Binding-site contacts:
Ligand atom C2 contacts residue ARG54 of chain 1.A at 3.7 Å.
Ligand atom O3 contacts residue ARG54 of chain 1.A at 3.4 Å (salt-bridge).
Ligand atom C3 contacts residue ARG54 of chain 1.A at 4.1 Å.
Ligand atom C5 contacts residue ARG54 of chain 1.A at 3.7 Å.
Ligand atom S contacts residue ARG54 of chain 1.A at 4.1 Å.
Ligand atom C6 contacts residue ARG54 of chain 1.A at 3.5 Å.
Ligand atom O3 contacts residue LYS53 of chain 1.A at 3.5 Å.
Ligand atom C1 contacts residue ARG54 of chain 1.A at 3.6 Å.
Ligand atom O1 contacts residue LYS53 of chain 1.A at 3.1 Å (salt-bridge).
Ligand atom C6 contacts residue LYS53 of chain 1.A at 4.0 Å.
Ligand atom C4 contacts residue ARG54 of chain 1.A at 4.3 Å.
Ligand atom S contacts residue LYS53 of chain 1.A at 4.0 Å.

Sequence of chain 1.A:
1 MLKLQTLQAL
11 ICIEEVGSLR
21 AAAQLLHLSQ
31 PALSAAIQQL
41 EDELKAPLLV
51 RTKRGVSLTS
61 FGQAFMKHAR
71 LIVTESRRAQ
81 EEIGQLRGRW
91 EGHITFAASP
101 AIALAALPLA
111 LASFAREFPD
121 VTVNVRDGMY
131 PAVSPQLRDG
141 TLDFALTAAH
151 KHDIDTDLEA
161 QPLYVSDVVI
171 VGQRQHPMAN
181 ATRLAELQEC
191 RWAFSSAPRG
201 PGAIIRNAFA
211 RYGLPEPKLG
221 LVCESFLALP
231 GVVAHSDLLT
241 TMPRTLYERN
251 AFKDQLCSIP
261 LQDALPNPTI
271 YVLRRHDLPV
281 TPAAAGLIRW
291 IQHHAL

This protein binds this small molecule.
Small molecule (SMILES): Cc1ccc(S(=O)(=O)O)cc1